A small-molecule ligand and the protein it binds are described below.
Small molecule (SMILES): CC(=O)N[C@@H]1[C@@H](O)[C@H](O)[C@@H](CO)O[C@H]1O

Binding-site contacts:
Ligand atom N2 contacts residue ASN152 of chain 1.C at 2.9 Å (h-bond).
Ligand atom C7 contacts residue LEU128 of chain 1.C at 3.5 Å (hydrophobic).
Ligand atom C7 contacts residue ASN152 of chain 1.C at 4.0 Å.
Ligand atom C8 contacts residue ASN152 of chain 1.C at 4.3 Å.
Ligand atom C1 contacts residue ASN152 of chain 1.C at 1.4 Å.
Ligand atom C4 contacts residue ASN152 of chain 1.C at 4.2 Å.
Ligand atom N2 contacts residue LEU128 of chain 1.C at 3.8 Å.
Ligand atom O7 contacts residue LEU128 of chain 1.C at 3.6 Å.
Ligand atom C3 contacts residue ASN152 of chain 1.C at 3.8 Å.
Ligand atom C1 contacts residue ASN176 of chain 1.C at 4.4 Å.
Ligand atom O5 contacts residue ASN152 of chain 1.C at 2.4 Å (h-bond).
Ligand atom C2 contacts residue ASN152 of chain 1.C at 2.5 Å.
Ligand atom C5 contacts residue ASN152 of chain 1.C at 3.7 Å.
Ligand atom C2 contacts residue LEU128 of chain 1.C at 4.2 Å (hydrophobic).
Ligand atom C8 contacts residue LEU128 of chain 1.C at 3.9 Å (hydrophobic).

Sequence of chain 1.C:
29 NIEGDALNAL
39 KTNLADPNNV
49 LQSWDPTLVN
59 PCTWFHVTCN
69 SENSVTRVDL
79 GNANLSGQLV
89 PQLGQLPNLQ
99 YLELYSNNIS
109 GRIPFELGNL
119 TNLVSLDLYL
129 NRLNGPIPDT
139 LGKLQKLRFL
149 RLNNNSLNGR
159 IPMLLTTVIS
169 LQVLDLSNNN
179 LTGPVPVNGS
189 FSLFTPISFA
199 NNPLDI